Sequence of chain 1.B:
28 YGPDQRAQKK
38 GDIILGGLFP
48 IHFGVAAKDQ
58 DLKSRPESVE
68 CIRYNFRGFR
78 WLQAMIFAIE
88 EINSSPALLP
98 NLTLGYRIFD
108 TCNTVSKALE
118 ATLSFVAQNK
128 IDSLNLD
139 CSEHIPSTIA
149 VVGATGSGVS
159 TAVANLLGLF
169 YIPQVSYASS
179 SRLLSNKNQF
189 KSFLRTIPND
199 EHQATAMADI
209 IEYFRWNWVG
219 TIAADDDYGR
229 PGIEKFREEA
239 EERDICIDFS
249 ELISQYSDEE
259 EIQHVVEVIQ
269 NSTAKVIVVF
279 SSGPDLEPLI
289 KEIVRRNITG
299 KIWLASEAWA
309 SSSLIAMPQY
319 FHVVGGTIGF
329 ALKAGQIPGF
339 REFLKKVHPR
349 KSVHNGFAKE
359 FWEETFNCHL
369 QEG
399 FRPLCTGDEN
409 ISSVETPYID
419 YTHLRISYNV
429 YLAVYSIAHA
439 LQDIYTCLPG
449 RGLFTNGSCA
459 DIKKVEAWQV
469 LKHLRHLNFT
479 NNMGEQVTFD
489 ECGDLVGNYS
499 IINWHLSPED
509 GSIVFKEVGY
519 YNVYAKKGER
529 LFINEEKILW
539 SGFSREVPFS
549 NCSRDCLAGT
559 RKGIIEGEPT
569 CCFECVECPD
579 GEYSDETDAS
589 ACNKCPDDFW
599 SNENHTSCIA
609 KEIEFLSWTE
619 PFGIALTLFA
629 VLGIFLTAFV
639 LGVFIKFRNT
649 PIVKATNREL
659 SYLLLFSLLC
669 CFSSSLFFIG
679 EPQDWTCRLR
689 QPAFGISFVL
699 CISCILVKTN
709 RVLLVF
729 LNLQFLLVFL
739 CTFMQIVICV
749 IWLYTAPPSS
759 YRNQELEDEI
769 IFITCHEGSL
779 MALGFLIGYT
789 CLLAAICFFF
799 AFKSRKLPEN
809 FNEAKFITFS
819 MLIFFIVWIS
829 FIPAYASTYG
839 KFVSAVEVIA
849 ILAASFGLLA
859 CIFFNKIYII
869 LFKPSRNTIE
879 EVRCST

Binding-site contacts:
Ligand atom C8 contacts residue ASN295 of chain 1.B at 4.5 Å.
Ligand atom O5 contacts residue THR297 of chain 1.B at 4.0 Å.
Ligand atom N2 contacts residue ASN295 of chain 1.B at 2.9 Å (h-bond).
Ligand atom C7 contacts residue ASN295 of chain 1.B at 3.4 Å.
Ligand atom C1 contacts residue ASN295 of chain 1.B at 1.4 Å.
Ligand atom C5 contacts residue ASN295 of chain 1.B at 3.7 Å.
Ligand atom C4 contacts residue ASN295 of chain 1.B at 4.3 Å.
Ligand atom O5 contacts residue ASN295 of chain 1.B at 2.5 Å (h-bond).
Ligand atom C3 contacts residue ASN295 of chain 1.B at 3.8 Å.
Ligand atom C6 contacts residue THR297 of chain 1.B at 3.9 Å.
Ligand atom O7 contacts residue ASN295 of chain 1.B at 3.6 Å.
Ligand atom C2 contacts residue ASN295 of chain 1.B at 2.5 Å.

The protein below binds the small molecule below.
Small molecule (SMILES): CC(=O)N[C@@H]1[C@@H](O)[C@H](O)[C@@H](CO)O[C@H]1O